Binding-site contacts:
Ligand atom C3 contacts residue LYS58 of chain 1.A at 3.1 Å.
Ligand atom O2 contacts residue GLU30 of chain 1.A at 3.0 Å.
Ligand atom C6 contacts residue GLY31 of chain 1.A at 3.6 Å.
Ligand atom C5 contacts residue ASP185 of chain 1.A at 4.0 Å.
Ligand atom C15 contacts residue ALA108 of chain 1.A at 3.1 Å (hydrophobic).
Ligand atom C16 contacts residue ALA56 of chain 1.A at 3.7 Å (hydrophobic).
Ligand atom C3 contacts residue GLY31 of chain 1.A at 3.8 Å.
Ligand atom C6 contacts residue GLU30 of chain 1.A at 3.9 Å.
Ligand atom O3 contacts residue VAL36 of chain 1.A at 3.8 Å.
Ligand atom S contacts residue LYS58 of chain 1.A at 1.7 Å (salt-bridge).
Ligand atom O contacts residue LYS58 of chain 1.A at 2.5 Å (salt-bridge).
Ligand atom C8 contacts residue LEU28 of chain 1.A at 3.2 Å (hydrophobic).
Ligand atom O contacts residue GLY34 of chain 1.A at 3.3 Å (h-bond).
Ligand atom C7 contacts residue LEU28 of chain 1.A at 3.7 Å (hydrophobic).
Ligand atom C15 contacts residue TYR107 of chain 1.A at 3.7 Å (hydrophobic).
Ligand atom C16 contacts residue LEU174 of chain 1.A at 3.7 Å (hydrophobic).
Ligand atom O2 contacts residue VAL36 of chain 1.A at 3.4 Å.
Ligand atom N4 contacts residue VAL105 of chain 1.A at 3.7 Å.
Ligand atom C7 contacts residue GLY29 of chain 1.A at 3.6 Å.
Ligand atom C2 contacts residue VAL36 of chain 1.A at 3.6 Å (hydrophobic).
Ligand atom O5 contacts residue LEU174 of chain 1.A at 4.0 Å.
Ligand atom C6 contacts residue VAL36 of chain 1.A at 3.4 Å (hydrophobic).
Ligand atom C7 contacts residue GLU30 of chain 1.A at 3.8 Å.
Ligand atom N4 contacts residue ALA56 of chain 1.A at 3.5 Å.
Ligand atom O contacts residue PHE33 of chain 1.A at 3.4 Å.
Ligand atom O4 contacts residue LEU28 of chain 1.A at 3.5 Å (h-bond).
Ligand atom C4 contacts residue LYS58 of chain 1.A at 2.7 Å.
Ligand atom O1 contacts residue LYS58 of chain 1.A at 2.6 Å (salt-bridge).
Ligand atom O2 contacts residue GLY31 of chain 1.A at 2.8 Å (h-bond).
Ligand atom O2 contacts residue GLY29 of chain 1.A at 3.6 Å (h-bond).
Ligand atom N3 contacts residue ALA108 of chain 1.A at 3.0 Å (h-bond).
Ligand atom N3 contacts residue TYR107 of chain 1.A at 3.7 Å.
Ligand atom C13 contacts residue LEU174 of chain 1.A at 3.7 Å (hydrophobic).
Ligand atom C contacts residue ASP185 of chain 1.A at 3.4 Å.
Ligand atom O contacts residue GLY31 of chain 1.A at 3.8 Å.
Ligand atom C16 contacts residue GLU106 of chain 1.A at 3.8 Å.
Ligand atom N2 contacts residue LEU28 of chain 1.A at 3.8 Å.
Ligand atom N4 contacts residue GLU106 of chain 1.A at 2.7 Å (salt-bridge).
Ligand atom C12 contacts residue VAL36 of chain 1.A at 3.9 Å (hydrophobic).
Ligand atom C5 contacts residue LYS58 of chain 1.A at 3.9 Å.

Sequence of chain 1.A:
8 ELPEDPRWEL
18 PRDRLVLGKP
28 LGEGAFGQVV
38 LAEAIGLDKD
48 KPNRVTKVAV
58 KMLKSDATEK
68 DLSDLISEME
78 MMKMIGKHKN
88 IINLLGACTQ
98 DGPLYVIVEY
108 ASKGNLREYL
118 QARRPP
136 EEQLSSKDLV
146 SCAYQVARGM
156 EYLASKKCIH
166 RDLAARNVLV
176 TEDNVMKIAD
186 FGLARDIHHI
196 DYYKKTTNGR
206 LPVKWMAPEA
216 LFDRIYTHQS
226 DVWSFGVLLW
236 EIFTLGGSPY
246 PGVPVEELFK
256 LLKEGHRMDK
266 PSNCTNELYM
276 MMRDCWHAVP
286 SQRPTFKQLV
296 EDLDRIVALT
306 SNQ

This protein binds this small molecule.
Small molecule (SMILES): Nc1ncnc2c1ncn2[C@@H]1O[C@H](COC(=O)c2cccc(S(=O)(=O)F)c2)[C@@H](O)[C@H]1O